Sequence of chain 1.G:
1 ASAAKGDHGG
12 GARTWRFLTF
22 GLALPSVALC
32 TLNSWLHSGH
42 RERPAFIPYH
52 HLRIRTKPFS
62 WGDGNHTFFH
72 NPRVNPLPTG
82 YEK

Binding-site contacts:
Ligand atom C25 contacts residue LEU31 of chain 1.C at 4.3 Å (hydrophobic).
Ligand atom O1 contacts residue GLY63 of chain 1.G at 4.2 Å.
Ligand atom O16 contacts residue MET44 of chain 1.C at 4.4 Å.
Ligand atom C25 contacts residue LEU43 of chain 1.C at 4.1 Å (hydrophobic).
Ligand atom C6 contacts residue MET40 of chain 1.C at 4.2 Å (hydrophobic).
Ligand atom C4 contacts residue MET40 of chain 1.C at 3.9 Å (hydrophobic).
Ligand atom O16 contacts residue MET40 of chain 1.C at 4.2 Å.
Ligand atom O6 contacts residue TRP62 of chain 1.G at 4.0 Å.
Ligand atom C57 contacts residue TRP34 of chain 1.C at 4.0 Å (hydrophobic).
Ligand atom O61 contacts residue MET40 of chain 1.C at 4.1 Å.
Ligand atom O16 contacts residue TRP34 of chain 1.C at 4.0 Å.
Ligand atom C22 contacts residue LEU31 of chain 1.C at 4.4 Å (hydrophobic).
Ligand atom C43 contacts residue PGV1 of chain 1.QA at 3.9 Å.
Ligand atom O61 contacts residue TRP34 of chain 1.C at 3.0 Å (h-bond).
Ligand atom C2 contacts residue PHE69 of chain 1.G at 3.8 Å (hydrophobic).
Ligand atom C11 contacts residue GLY63 of chain 1.G at 3.9 Å.
Ligand atom C4 contacts residue TRP62 of chain 1.G at 4.4 Å (hydrophobic).
Ligand atom C31 contacts residue LEU47 of chain 1.C at 4.3 Å (hydrophobic).
Ligand atom O61 contacts residue SER61 of chain 1.G at 3.3 Å (h-bond).
Ligand atom C28 contacts residue LEU31 of chain 1.C at 4.4 Å (hydrophobic).
Ligand atom C25 contacts residue LEU47 of chain 1.C at 4.4 Å (hydrophobic).
Ligand atom C57 contacts residue MET40 of chain 1.C at 4.0 Å (hydrophobic).
Ligand atom C6 contacts residue TRP34 of chain 1.C at 3.7 Å (hydrophobic).
Ligand atom C4 contacts residue TRP34 of chain 1.C at 4.1 Å (hydrophobic).
Ligand atom O5 contacts residue TRP34 of chain 1.C at 3.2 Å.
Ligand atom C18 contacts residue TRP34 of chain 1.C at 4.1 Å (hydrophobic).
Ligand atom C9 contacts residue GLY63 of chain 1.G at 3.8 Å.
Ligand atom C10 contacts residue TRP62 of chain 1.G at 4.2 Å (hydrophobic).
Ligand atom C8 contacts residue GLY63 of chain 1.G at 4.3 Å.
Ligand atom C19 contacts residue LEU43 of chain 1.C at 4.4 Å (hydrophobic).
Ligand atom C1 contacts residue PHE69 of chain 1.G at 3.4 Å (hydrophobic).
Ligand atom O1 contacts residue TRP62 of chain 1.G at 4.1 Å.
Ligand atom O6 contacts residue GLY63 of chain 1.G at 2.9 Å (h-bond).
Ligand atom O5 contacts residue MET40 of chain 1.C at 3.3 Å (h-bond).
Ligand atom O61 contacts residue TRP62 of chain 1.G at 3.9 Å.
Ligand atom C22 contacts residue LEU43 of chain 1.C at 4.0 Å (hydrophobic).
Ligand atom O49 contacts residue PHE69 of chain 1.G at 4.1 Å.
Ligand atom C57 contacts residue TRP62 of chain 1.G at 4.1 Å (hydrophobic).
Ligand atom O3 contacts residue TRP62 of chain 1.G at 4.2 Å.
Ligand atom C6 contacts residue PHE69 of chain 1.G at 4.2 Å (hydrophobic).

The small molecule below binds the protein below.
Small molecule (SMILES): CCCCCCCCCCO[C@@H]1O[C@H](CO)[C@@H](O[C@H]2O[C@H](CO)[C@@H](O)[C@H](O)[C@H]2O)[C@H](O)[C@H]1O

Sequence of chain 1.C:
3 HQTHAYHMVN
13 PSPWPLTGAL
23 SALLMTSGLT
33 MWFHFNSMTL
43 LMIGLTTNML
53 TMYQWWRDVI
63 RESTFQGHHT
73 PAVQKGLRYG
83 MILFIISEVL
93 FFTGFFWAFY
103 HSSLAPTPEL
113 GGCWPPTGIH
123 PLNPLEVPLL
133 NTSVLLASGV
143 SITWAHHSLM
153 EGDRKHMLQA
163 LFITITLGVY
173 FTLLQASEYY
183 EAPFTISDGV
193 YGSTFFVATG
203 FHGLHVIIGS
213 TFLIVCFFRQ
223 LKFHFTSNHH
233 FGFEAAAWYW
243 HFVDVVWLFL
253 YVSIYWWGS